Sequence of chain 1.I:
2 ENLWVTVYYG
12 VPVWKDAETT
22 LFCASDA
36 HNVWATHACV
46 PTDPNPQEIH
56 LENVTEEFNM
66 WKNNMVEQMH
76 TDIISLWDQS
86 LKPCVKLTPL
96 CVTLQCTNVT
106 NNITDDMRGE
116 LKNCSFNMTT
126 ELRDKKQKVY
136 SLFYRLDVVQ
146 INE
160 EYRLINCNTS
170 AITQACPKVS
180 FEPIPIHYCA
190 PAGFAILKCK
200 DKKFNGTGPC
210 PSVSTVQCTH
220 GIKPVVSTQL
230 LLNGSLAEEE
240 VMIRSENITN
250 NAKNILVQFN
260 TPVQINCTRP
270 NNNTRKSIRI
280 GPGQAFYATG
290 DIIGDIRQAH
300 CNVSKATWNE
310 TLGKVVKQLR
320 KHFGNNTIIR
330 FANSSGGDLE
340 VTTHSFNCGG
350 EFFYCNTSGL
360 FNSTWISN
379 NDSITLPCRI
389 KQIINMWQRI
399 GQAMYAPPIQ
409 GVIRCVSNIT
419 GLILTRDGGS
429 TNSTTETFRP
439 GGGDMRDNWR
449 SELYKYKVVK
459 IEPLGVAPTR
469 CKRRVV

This small molecule binds to this protein.
Small molecule (SMILES): CC(=O)N[C@H]1[C@H](O[C@H]2[C@H](O)[C@@H](NC(C)=O)CO[C@@H]2CO)O[C@H](CO)[C@@H](O[C@@H]2O[C@H](CO[C@H]3O[C@H](CO)[C@@H](O)[C@H](O)[C@@H]3O)[C@@H](O)[C@H](O)[C@@H]2O)[C@@H]1O

Binding-site contacts:
Ligand atom O6 contacts residue GLY358 of chain 1.I at 4.4 Å.
Ligand atom C6 contacts residue ASN332 of chain 1.I at 4.2 Å.
Ligand atom C5 contacts residue SER357 of chain 1.I at 3.6 Å.
Ligand atom O7 contacts residue NAG1 of chain 1.VA at 4.3 Å.
Ligand atom C7 contacts residue NAG1 of chain 1.VA at 4.0 Å.
Ligand atom C6 contacts residue NAG1 of chain 1.VA at 3.9 Å.
Ligand atom C8 contacts residue NAG1 of chain 1.VA at 4.4 Å.
Ligand atom C2 contacts residue ASN355 of chain 1.I at 2.5 Å.
Ligand atom C3 contacts residue NAG1 of chain 1.VA at 4.1 Å.
Ligand atom O7 contacts residue ASN355 of chain 1.I at 3.7 Å.
Ligand atom C2 contacts residue NAG1 of chain 1.VA at 4.4 Å.
Ligand atom C5 contacts residue NAG1 of chain 1.VA at 3.8 Å.
Ligand atom O6 contacts residue SER357 of chain 1.I at 2.7 Å (h-bond).
Ligand atom C6 contacts residue SER357 of chain 1.I at 3.7 Å.
Ligand atom C3 contacts residue ASN355 of chain 1.I at 3.8 Å.
Ligand atom O5 contacts residue ASN355 of chain 1.I at 2.4 Å (h-bond).
Ligand atom C5 contacts residue ASN355 of chain 1.I at 3.8 Å.
Ligand atom O4 contacts residue NAG1 of chain 1.VA at 3.7 Å.
Ligand atom O7 contacts residue PRO385 of chain 1.I at 4.1 Å.
Ligand atom O6 contacts residue NAG2 of chain 1.VA at 3.2 Å.
Ligand atom C7 contacts residue ASN355 of chain 1.I at 3.5 Å.
Ligand atom C8 contacts residue NAG1 of chain 1.RB at 3.7 Å.
Ligand atom C1 contacts residue NAG1 of chain 1.VA at 4.1 Å.
Ligand atom O5 contacts residue NAG2 of chain 1.VA at 4.2 Å.
Ligand atom C5 contacts residue ASN332 of chain 1.I at 4.1 Å.
Ligand atom N2 contacts residue NAG1 of chain 1.VA at 4.1 Å.
Ligand atom O6 contacts residue MAN6 of chain 1.VA at 4.0 Å.
Ligand atom O5 contacts residue SER357 of chain 1.I at 2.6 Å (h-bond).
Ligand atom O6 contacts residue ASN332 of chain 1.I at 4.1 Å.
Ligand atom C1 contacts residue ASN355 of chain 1.I at 1.5 Å.
Ligand atom C1 contacts residue SER357 of chain 1.I at 3.4 Å.
Ligand atom O6 contacts residue BMA3 of chain 1.VA at 4.2 Å.
Ligand atom C6 contacts residue NAG2 of chain 1.VA at 4.3 Å.
Ligand atom N2 contacts residue ASN355 of chain 1.I at 3.0 Å (h-bond).
Ligand atom O6 contacts residue NAG1 of chain 1.VA at 4.4 Å.
Ligand atom C4 contacts residue ASN355 of chain 1.I at 4.2 Å.
Ligand atom C6 contacts residue MAN6 of chain 1.VA at 4.4 Å.